Sequence of chain 1.A:
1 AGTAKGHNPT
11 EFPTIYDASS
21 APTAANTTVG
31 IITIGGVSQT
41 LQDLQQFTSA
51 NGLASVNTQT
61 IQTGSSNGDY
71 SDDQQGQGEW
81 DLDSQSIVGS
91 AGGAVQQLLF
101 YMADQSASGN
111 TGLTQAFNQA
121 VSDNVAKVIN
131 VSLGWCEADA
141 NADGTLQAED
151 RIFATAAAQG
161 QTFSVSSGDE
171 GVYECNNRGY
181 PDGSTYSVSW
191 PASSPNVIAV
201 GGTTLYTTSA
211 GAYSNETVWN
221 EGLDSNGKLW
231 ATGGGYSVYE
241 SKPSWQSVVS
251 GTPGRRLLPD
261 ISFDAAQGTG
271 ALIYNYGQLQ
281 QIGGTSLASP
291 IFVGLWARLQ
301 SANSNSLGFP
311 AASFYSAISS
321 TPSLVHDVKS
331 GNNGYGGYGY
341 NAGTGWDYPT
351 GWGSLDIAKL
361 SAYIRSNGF

Binding-site contacts:
Ligand atom CA contacts residue ASP169 of chain 1.A at 3.4 Å.
Ligand atom CD2 contacts residue GLU170 of chain 1.A at 3.8 Å.
Ligand atom CD1 contacts residue LEU133 of chain 1.A at 3.5 Å (hydrophobic).
Ligand atom C contacts residue SER286 of chain 1.A at 1.5 Å.
Ligand atom C contacts residue ARG178 of chain 1.A at 3.4 Å.
Ligand atom CB contacts residue THR285 of chain 1.A at 3.8 Å.
Ligand atom O contacts residue GLY134 of chain 1.A at 3.1 Å (h-bond).
Ligand atom CB contacts residue ARG178 of chain 1.A at 3.2 Å.
Ligand atom O contacts residue LEU133 of chain 1.A at 3.3 Å.
Ligand atom O contacts residue ARG178 of chain 1.A at 3.2 Å (salt-bridge).
Ligand atom C contacts residue ASP169 of chain 1.A at 3.3 Å.
Ligand atom CD2 contacts residue ARG178 of chain 1.A at 3.2 Å.
Ligand atom CD1 contacts residue GLY168 of chain 1.A at 3.7 Å.
Ligand atom CZ contacts residue GLY168 of chain 1.A at 3.7 Å.
Ligand atom O contacts residue ASP169 of chain 1.A at 2.6 Å (salt-bridge).
Ligand atom CB contacts residue SER286 of chain 1.A at 2.9 Å.
Ligand atom O contacts residue GLY284 of chain 1.A at 3.4 Å.
Ligand atom N contacts residue SER286 of chain 1.A at 2.8 Å (h-bond).
Ligand atom CE1 contacts residue GLY134 of chain 1.A at 3.4 Å.
Ligand atom CE1 contacts residue LEU133 of chain 1.A at 3.6 Å (hydrophobic).
Ligand atom CH3 contacts residue TRP135 of chain 1.A at 3.3 Å (hydrophobic).
Ligand atom C contacts residue SER132 of chain 1.A at 3.7 Å.
Ligand atom O contacts residue THR285 of chain 1.A at 3.5 Å (h-bond).
Ligand atom CD1 contacts residue SER166 of chain 1.A at 3.7 Å.
Ligand atom CE1 contacts residue GLY168 of chain 1.A at 3.5 Å.
Ligand atom N contacts residue GLY134 of chain 1.A at 3.1 Å (h-bond).
Ligand atom CB contacts residue GLU79 of chain 1.A at 3.6 Å.
Ligand atom CA contacts residue SER132 of chain 1.A at 3.4 Å.
Ligand atom CG2 contacts residue ARG178 of chain 1.A at 3.0 Å.
Ligand atom CZ contacts residue GLY134 of chain 1.A at 3.5 Å.
Ligand atom O contacts residue ARG178 of chain 1.A at 3.1 Å (salt-bridge).
Ligand atom O contacts residue ILE34 of chain 1.A at 3.2 Å.
Ligand atom O contacts residue SER286 of chain 1.A at 2.3 Å (h-bond).
Ligand atom C contacts residue GLU79 of chain 1.A at 3.6 Å.
Ligand atom CE2 contacts residue GLU170 of chain 1.A at 3.1 Å.
Ligand atom CA contacts residue SER286 of chain 1.A at 2.4 Å.
Ligand atom CE2 contacts residue ARG178 of chain 1.A at 3.0 Å.
Ligand atom CD1 contacts residue GLY134 of chain 1.A at 3.7 Å.
Ligand atom CD1 contacts residue ARG178 of chain 1.A at 3.3 Å.
Ligand atom N contacts residue SER132 of chain 1.A at 3.0 Å (h-bond).

A small-molecule ligand and the protein it binds are described below.
Small molecule (SMILES): CC[C@H](C)[C@H](NC(C)=O)C(=O)N1CCC[C@H]1C(=O)N[C@H](CO)Cc1ccccc1